Sequence of chain 1.A:
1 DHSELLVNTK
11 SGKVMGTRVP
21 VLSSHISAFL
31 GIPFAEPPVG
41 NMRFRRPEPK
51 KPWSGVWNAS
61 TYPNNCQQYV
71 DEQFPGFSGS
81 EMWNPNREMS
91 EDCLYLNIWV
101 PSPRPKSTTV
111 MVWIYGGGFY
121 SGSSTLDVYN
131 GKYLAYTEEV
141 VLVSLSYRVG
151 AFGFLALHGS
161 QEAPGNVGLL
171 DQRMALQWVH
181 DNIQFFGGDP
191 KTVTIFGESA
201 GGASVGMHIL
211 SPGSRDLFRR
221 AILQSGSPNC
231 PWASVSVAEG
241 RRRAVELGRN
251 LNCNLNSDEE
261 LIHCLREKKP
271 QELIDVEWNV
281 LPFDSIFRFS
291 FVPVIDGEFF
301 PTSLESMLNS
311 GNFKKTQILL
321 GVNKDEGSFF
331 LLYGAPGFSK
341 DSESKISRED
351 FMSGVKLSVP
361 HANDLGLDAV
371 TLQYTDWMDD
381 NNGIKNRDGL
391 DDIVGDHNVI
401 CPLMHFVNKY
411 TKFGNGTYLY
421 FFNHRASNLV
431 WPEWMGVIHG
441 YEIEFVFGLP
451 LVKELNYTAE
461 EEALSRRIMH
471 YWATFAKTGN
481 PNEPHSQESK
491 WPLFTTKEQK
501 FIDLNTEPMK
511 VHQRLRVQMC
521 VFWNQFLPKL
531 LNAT

Binding-site contacts:
Ligand atom O5 contacts residue ASN456 of chain 1.A at 2.3 Å (h-bond).
Ligand atom N2 contacts residue ASN456 of chain 1.A at 3.4 Å (h-bond).
Ligand atom C2 contacts residue ASN456 of chain 1.A at 2.9 Å.
Ligand atom C6 contacts residue ASN456 of chain 1.A at 4.2 Å.
Ligand atom C1 contacts residue ASN456 of chain 1.A at 1.5 Å.
Ligand atom O5 contacts residue GLU454 of chain 1.A at 3.9 Å.
Ligand atom C6 contacts residue GLU454 of chain 1.A at 4.0 Å.
Ligand atom C5 contacts residue ASN456 of chain 1.A at 3.2 Å.
Ligand atom C4 contacts residue ASN456 of chain 1.A at 4.1 Å.
Ligand atom C3 contacts residue ASN456 of chain 1.A at 3.9 Å.

A protein and the small-molecule ligand that binds it are described below.
Small molecule (SMILES): CC(=O)N[C@@H]1[C@@H](O)[C@H](O)[C@@H](CO)O[C@H]1O